The protein below binds the small molecule below.
Small molecule (SMILES): CC(=O)N[C@@H]1[C@@H](O)[C@H](O)[C@@H](CO)O[C@H]1O

Binding-site contacts:
Ligand atom C1 contacts residue ASN304 of chain 1.A at 1.4 Å.
Ligand atom C3 contacts residue ASN304 of chain 1.A at 3.7 Å.
Ligand atom C6 contacts residue TRP258 of chain 1.A at 4.2 Å (hydrophobic).
Ligand atom C8 contacts residue ARG279 of chain 1.A at 3.6 Å.
Ligand atom O5 contacts residue TRP258 of chain 1.A at 3.9 Å.
Ligand atom N2 contacts residue ASN304 of chain 1.A at 2.9 Å (h-bond).
Ligand atom O7 contacts residue SER280 of chain 1.A at 3.4 Å.
Ligand atom O5 contacts residue SER280 of chain 1.A at 4.2 Å.
Ligand atom N2 contacts residue SER280 of chain 1.A at 4.5 Å.
Ligand atom C5 contacts residue ASN304 of chain 1.A at 3.6 Å.
Ligand atom C6 contacts residue SER282 of chain 1.A at 4.4 Å.
Ligand atom C2 contacts residue SER280 of chain 1.A at 4.0 Å.
Ligand atom C1 contacts residue SER280 of chain 1.A at 3.8 Å.
Ligand atom O5 contacts residue SER282 of chain 1.A at 3.9 Å.
Ligand atom C5 contacts residue TRP258 of chain 1.A at 4.4 Å (hydrophobic).
Ligand atom O7 contacts residue ASN255 of chain 1.A at 3.8 Å.
Ligand atom C7 contacts residue ASN304 of chain 1.A at 3.7 Å.
Ligand atom C2 contacts residue TRP258 of chain 1.A at 4.5 Å (hydrophobic).
Ligand atom C4 contacts residue ASN304 of chain 1.A at 4.2 Å.
Ligand atom C4 contacts residue TRP258 of chain 1.A at 4.3 Å (hydrophobic).
Ligand atom C2 contacts residue ASN304 of chain 1.A at 2.4 Å.
Ligand atom C7 contacts residue SER280 of chain 1.A at 4.0 Å.
Ligand atom O5 contacts residue ASN304 of chain 1.A at 2.3 Å (h-bond).
Ligand atom C7 contacts residue ARG279 of chain 1.A at 4.1 Å.
Ligand atom O6 contacts residue TRP258 of chain 1.A at 4.3 Å.
Ligand atom O7 contacts residue ARG279 of chain 1.A at 4.4 Å.
Ligand atom O6 contacts residue SER282 of chain 1.A at 3.4 Å (h-bond).
Ligand atom O7 contacts residue ASN304 of chain 1.A at 4.2 Å.

Sequence of chain 1.A:
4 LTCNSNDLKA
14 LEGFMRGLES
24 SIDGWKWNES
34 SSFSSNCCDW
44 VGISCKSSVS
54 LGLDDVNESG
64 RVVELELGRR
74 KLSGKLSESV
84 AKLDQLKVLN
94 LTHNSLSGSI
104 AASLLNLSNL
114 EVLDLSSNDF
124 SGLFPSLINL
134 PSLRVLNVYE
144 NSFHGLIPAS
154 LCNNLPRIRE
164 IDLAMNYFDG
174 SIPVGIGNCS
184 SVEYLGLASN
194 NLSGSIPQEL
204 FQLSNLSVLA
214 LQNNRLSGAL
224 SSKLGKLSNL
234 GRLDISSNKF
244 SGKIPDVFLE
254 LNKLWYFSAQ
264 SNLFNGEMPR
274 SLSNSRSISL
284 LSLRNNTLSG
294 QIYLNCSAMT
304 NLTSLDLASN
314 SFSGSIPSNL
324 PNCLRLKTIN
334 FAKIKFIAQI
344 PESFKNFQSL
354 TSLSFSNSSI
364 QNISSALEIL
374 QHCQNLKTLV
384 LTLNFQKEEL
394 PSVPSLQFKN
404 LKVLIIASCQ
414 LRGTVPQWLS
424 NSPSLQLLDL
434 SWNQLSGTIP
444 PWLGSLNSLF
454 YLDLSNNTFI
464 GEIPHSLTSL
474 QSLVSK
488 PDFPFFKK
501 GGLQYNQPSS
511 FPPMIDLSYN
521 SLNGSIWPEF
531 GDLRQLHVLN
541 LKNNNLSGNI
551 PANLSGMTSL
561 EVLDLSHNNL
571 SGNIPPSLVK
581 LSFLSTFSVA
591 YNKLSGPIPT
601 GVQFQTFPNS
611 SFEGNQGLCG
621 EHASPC